The protein below binds the small molecule below.
Small molecule (SMILES): Nc1nc2c(ncn2[C@H]2C[C@H](O)[C@@H](COP(=O)(O)O)O2)c(=O)[nH]1

Binding-site contacts:
Ligand atom O3' contacts residue DGP1 of chain 1.S at 1.6 Å.
Ligand atom O3' contacts residue DOC1 of chain 1.V at 3.2 Å.